Sequence of chain 1.A:
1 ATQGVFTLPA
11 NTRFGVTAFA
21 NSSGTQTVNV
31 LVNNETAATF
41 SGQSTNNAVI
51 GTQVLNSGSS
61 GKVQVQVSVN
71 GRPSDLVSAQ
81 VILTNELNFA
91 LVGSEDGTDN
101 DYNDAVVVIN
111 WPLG

Sequence of chain 1.C:
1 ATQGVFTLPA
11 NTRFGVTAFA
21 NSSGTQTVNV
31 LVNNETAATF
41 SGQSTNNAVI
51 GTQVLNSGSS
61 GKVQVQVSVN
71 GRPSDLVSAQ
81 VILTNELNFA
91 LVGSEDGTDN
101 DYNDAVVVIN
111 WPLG

A small-molecule ligand and the protein it binds are described below.
Small molecule (SMILES): NCCCC[C@H](NC(=O)[C@@H](Cc1c[nH]c2ccccc12)NC(=O)[C@H](CC1=c2ccccc2=NC1)NC(=O)[C@H](N)CS)C(=O)N[C@H](CCCCN)C(=O)N[C@@H](CCCCN)C(=O)N[C@H](CCCCN)C(=O)N[C@@H](CCCCN)C(=O)N[C@H](Cc1c[nH]c2ccccc12)C(=O)N[C@@H](CC1=CN=C2CC=CC=C12)C(=O)N[C@H](CS)C(N)=O

Binding-site contacts:
Ligand atom SG contacts residue OXE1 of chain 1.W at 1.8 Å.
Ligand atom O contacts residue ZDC1 of chain 1.R at 3.3 Å.
Ligand atom CD contacts residue LEU113 of chain 1.A at 4.2 Å (hydrophobic).
Ligand atom SG contacts residue GLY97 of chain 1.C at 4.2 Å.
Ligand atom CE3 contacts residue THR98 of chain 1.C at 3.9 Å.
Ligand atom NZ contacts residue GLY114 of chain 1.A at 3.4 Å (h-bond).
Ligand atom NZ contacts residue ASP101 of chain 1.C at 2.7 Å (salt-bridge).
Ligand atom C contacts residue ZDC1 of chain 1.R at 3.7 Å.
Ligand atom CH2 contacts residue THR98 of chain 1.C at 4.1 Å.
Ligand atom CA contacts residue ZDC1 of chain 1.R at 4.0 Å.
Ligand atom CE contacts residue GLY114 of chain 1.A at 4.1 Å.
Ligand atom CE contacts residue SER23 of chain 1.C at 3.9 Å.
Ligand atom C contacts residue OXE1 of chain 1.W at 4.2 Å.
Ligand atom CZ2 contacts residue OXE1 of chain 1.W at 4.1 Å.
Ligand atom CA contacts residue THR98 of chain 1.C at 3.7 Å.
Ligand atom CE3 contacts residue OXE1 of chain 1.W at 4.0 Å.
Ligand atom CD contacts residue SER23 of chain 1.C at 3.8 Å.
Ligand atom C contacts residue ZDC1 of chain 1.R at 3.6 Å.
Ligand atom O contacts residue ZDC1 of chain 1.R at 3.4 Å.
Ligand atom CB contacts residue OXE1 of chain 1.W at 2.7 Å.
Ligand atom N contacts residue ZDC1 of chain 1.R at 1.3 Å.
Ligand atom CD contacts residue GLY114 of chain 1.A at 3.6 Å.
Ligand atom CB contacts residue THR98 of chain 1.C at 3.8 Å.
Ligand atom CD contacts residue ASP101 of chain 1.C at 3.7 Å.
Ligand atom CZ3 contacts residue THR98 of chain 1.C at 3.4 Å.
Ligand atom N contacts residue ZDC1 of chain 1.R at 4.2 Å.
Ligand atom CB contacts residue GLY114 of chain 1.A at 4.2 Å.
Ligand atom SG contacts residue ZDC1 of chain 1.R at 4.1 Å.
Ligand atom CE contacts residue ASP101 of chain 1.C at 3.3 Å.
Ligand atom NZ contacts residue ASN103 of chain 1.C at 3.8 Å.
Ligand atom CZ3 contacts residue OXE1 of chain 1.W at 3.4 Å.
Ligand atom CH2 contacts residue OXE1 of chain 1.W at 3.6 Å.
Ligand atom CA contacts residue ZDC1 of chain 1.R at 2.4 Å.
Ligand atom CA contacts residue OXE1 of chain 1.W at 3.5 Å.
Ligand atom N contacts residue OXE1 of chain 1.W at 3.3 Å.
Ligand atom CB contacts residue ZDC1 of chain 1.R at 3.1 Å.
Ligand atom CB contacts residue ZDC1 of chain 1.R at 4.0 Å.
Ligand atom CE contacts residue LEU113 of chain 1.A at 3.9 Å (hydrophobic).
Ligand atom NZ contacts residue LEU113 of chain 1.A at 2.9 Å (h-bond).
Ligand atom SG contacts residue THR98 of chain 1.C at 3.3 Å (h-bond).